This small molecule binds to this protein.
Small molecule (SMILES): CC(=O)N[C@@H]1[C@@H](O)[C@H](O)[C@@H](CO)O[C@H]1O

Binding-site contacts:
Ligand atom C1 contacts residue ASN94 of chain 1.BA at 1.4 Å.
Ligand atom C4 contacts residue ASN94 of chain 1.BA at 4.2 Å.
Ligand atom C7 contacts residue ASN94 of chain 1.BA at 3.4 Å.
Ligand atom C8 contacts residue ASN94 of chain 1.BA at 4.4 Å.
Ligand atom C2 contacts residue ASN94 of chain 1.BA at 2.6 Å.
Ligand atom O5 contacts residue ASN94 of chain 1.BA at 2.4 Å (h-bond).
Ligand atom O5 contacts residue GLN89 of chain 1.BA at 4.3 Å.
Ligand atom N2 contacts residue ASN94 of chain 1.BA at 2.9 Å (h-bond).
Ligand atom C5 contacts residue ASN94 of chain 1.BA at 3.5 Å.
Ligand atom C3 contacts residue ASN94 of chain 1.BA at 3.8 Å.
Ligand atom O7 contacts residue ASN94 of chain 1.BA at 3.7 Å.

Sequence of chain 1.BA:
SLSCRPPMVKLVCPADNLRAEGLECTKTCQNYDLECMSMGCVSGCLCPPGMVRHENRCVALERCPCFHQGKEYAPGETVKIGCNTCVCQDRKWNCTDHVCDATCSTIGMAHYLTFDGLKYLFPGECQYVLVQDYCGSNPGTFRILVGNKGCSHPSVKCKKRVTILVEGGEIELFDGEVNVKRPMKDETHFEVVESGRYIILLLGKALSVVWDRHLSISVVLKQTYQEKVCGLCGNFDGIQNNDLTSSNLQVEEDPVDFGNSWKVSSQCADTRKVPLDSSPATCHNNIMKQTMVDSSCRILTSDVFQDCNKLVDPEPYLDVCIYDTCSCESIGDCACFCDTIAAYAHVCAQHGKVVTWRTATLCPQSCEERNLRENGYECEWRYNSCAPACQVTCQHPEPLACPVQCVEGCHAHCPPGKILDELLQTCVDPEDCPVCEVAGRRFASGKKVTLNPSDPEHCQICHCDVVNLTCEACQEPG